Binding-site contacts:
Ligand atom N16 contacts residue PHE283 of chain 1.B at 3.9 Å.
Ligand atom C11 contacts residue MET267 of chain 1.B at 3.6 Å (hydrophobic).
Ligand atom C1 contacts residue MET267 of chain 1.B at 3.6 Å (hydrophobic).
Ligand atom C7 contacts residue GLY279 of chain 1.B at 3.8 Å.
Ligand atom C17 contacts residue GLU275 of chain 1.B at 3.6 Å.
Ligand atom N16 contacts residue GLN280 of chain 1.B at 3.2 Å (h-bond).
Ligand atom C5 contacts residue MET267 of chain 1.B at 3.8 Å (hydrophobic).
Ligand atom N2 contacts residue MET267 of chain 1.B at 3.5 Å.
Ligand atom C18 contacts residue PRO266 of chain 1.B at 3.6 Å (hydrophobic).
Ligand atom C13 contacts residue MET267 of chain 1.B at 3.7 Å (hydrophobic).
Ligand atom C10 contacts residue MET267 of chain 1.B at 3.7 Å (hydrophobic).
Ligand atom C18 contacts residue LYS272 of chain 1.B at 3.6 Å.
Ligand atom C19 contacts residue PHE283 of chain 1.B at 3.5 Å (hydrophobic).
Ligand atom C14 contacts residue MET267 of chain 1.B at 3.6 Å (hydrophobic).
Ligand atom C17 contacts residue LYS272 of chain 1.B at 3.9 Å.
Ligand atom N4 contacts residue GLY279 of chain 1.B at 3.5 Å.
Ligand atom C3 contacts residue MET267 of chain 1.B at 3.5 Å (hydrophobic).
Ligand atom C23 contacts residue GLN280 of chain 1.B at 3.8 Å.
Ligand atom C21 contacts residue ILE246 of chain 1.B at 3.5 Å (hydrophobic).
Ligand atom C11 contacts residue PHE283 of chain 1.B at 3.7 Å (hydrophobic).
Ligand atom C5 contacts residue GLY279 of chain 1.B at 3.7 Å.
Ligand atom C14 contacts residue GLU275 of chain 1.B at 3.8 Å.
Ligand atom C12 contacts residue PHE283 of chain 1.B at 3.5 Å (hydrophobic).
Ligand atom C24 contacts residue PHE283 of chain 1.B at 3.6 Å (hydrophobic).
Ligand atom C20 contacts residue PHE283 of chain 1.B at 3.8 Å (hydrophobic).
Ligand atom C7 contacts residue PHE283 of chain 1.B at 3.8 Å (hydrophobic).
Ligand atom C13 contacts residue VAL276 of chain 1.B at 3.6 Å (hydrophobic).
Ligand atom C17 contacts residue VAL276 of chain 1.B at 3.2 Å (hydrophobic).
Ligand atom C3 contacts residue GLY279 of chain 1.B at 3.6 Å.
Ligand atom C18 contacts residue GLU275 of chain 1.B at 3.3 Å.
Ligand atom C11 contacts residue PHE250 of chain 1.B at 3.8 Å (hydrophobic).
Ligand atom C9 contacts residue MET267 of chain 1.B at 3.0 Å (hydrophobic).
Ligand atom C9 contacts residue TYR247 of chain 1.B at 3.8 Å (hydrophobic).
Ligand atom C7 contacts residue MET267 of chain 1.B at 3.3 Å (hydrophobic).
Ligand atom C1 contacts residue GLY279 of chain 1.B at 3.3 Å.
Ligand atom C14 contacts residue PRO266 of chain 1.B at 3.8 Å (hydrophobic).
Ligand atom N2 contacts residue TYR247 of chain 1.B at 3.4 Å (h-bond).
Ligand atom C13 contacts residue TYR247 of chain 1.B at 3.2 Å (hydrophobic).
Ligand atom N4 contacts residue MET267 of chain 1.B at 3.7 Å.
Ligand atom N2 contacts residue GLY279 of chain 1.B at 3.5 Å.

Sequence of chain 1.B:
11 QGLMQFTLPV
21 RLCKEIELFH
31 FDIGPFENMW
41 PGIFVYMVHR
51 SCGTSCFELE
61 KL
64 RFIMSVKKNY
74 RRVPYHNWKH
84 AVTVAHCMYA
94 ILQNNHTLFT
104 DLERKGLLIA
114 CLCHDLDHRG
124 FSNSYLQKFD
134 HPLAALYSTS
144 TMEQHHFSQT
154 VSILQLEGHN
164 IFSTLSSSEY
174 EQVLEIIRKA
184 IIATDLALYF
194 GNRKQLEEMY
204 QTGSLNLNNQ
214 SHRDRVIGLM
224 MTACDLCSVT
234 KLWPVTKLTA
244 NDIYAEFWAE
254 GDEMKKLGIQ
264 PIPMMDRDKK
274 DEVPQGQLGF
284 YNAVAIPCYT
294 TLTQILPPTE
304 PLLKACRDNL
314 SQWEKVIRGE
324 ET

The protein below binds the small molecule below.
Small molecule (SMILES): Cc1cc(N2CCCC2)nc(/C=C/c2ccc3ccccc3n2)n1